Binding-site contacts:
Ligand atom CBE contacts residue LEU27 of chain 1.D at 4.1 Å (hydrophobic).
Ligand atom CAX contacts residue GLU8 of chain 1.D at 4.3 Å.
Ligand atom CBC contacts residue THR28 of chain 1.D at 4.2 Å.
Ligand atom O1 contacts residue VAL15 of chain 1.D at 4.2 Å.
Ligand atom CBD contacts residue LEU10 of chain 1.C at 4.3 Å (hydrophobic).
Ligand atom CBM contacts residue HIS18 of chain 1.D at 3.5 Å.
Ligand atom CBK contacts residue VAL15 of chain 1.D at 3.7 Å (hydrophobic).
Ligand atom CBQ contacts residue VAL15 of chain 1.D at 3.5 Å (hydrophobic).
Ligand atom O3 contacts residue GLN16 of chain 1.D at 4.1 Å.
Ligand atom CAA contacts residue ILE32 of chain 1.D at 4.2 Å (hydrophobic).
Ligand atom C1 contacts residue GLN16 of chain 1.D at 4.4 Å.
Ligand atom CAW contacts residue LEU10 of chain 1.C at 4.4 Å (hydrophobic).
Ligand atom OAP contacts residue VAL98 of chain 1.C at 4.0 Å.
Ligand atom O2 contacts residue GLN16 of chain 1.D at 2.9 Å (h-bond).
Ligand atom CAB contacts residue VAL31 of chain 1.D at 4.1 Å (hydrophobic).
Ligand atom C3 contacts residue GLN16 of chain 1.D at 4.4 Å.
Ligand atom C2 contacts residue GLN16 of chain 1.D at 3.4 Å.
Ligand atom CBT contacts residue GLN16 of chain 1.D at 3.7 Å.
Ligand atom O5 contacts residue VAL15 of chain 1.D at 4.3 Å.
Ligand atom CAA contacts residue LEU10 of chain 1.C at 4.2 Å (hydrophobic).
Ligand atom CBL contacts residue ILE94 of chain 1.C at 3.9 Å (hydrophobic).
Ligand atom O1 contacts residue GLN16 of chain 1.D at 4.1 Å.
Ligand atom C5 contacts residue GLN17 of chain 1.D at 4.3 Å.
Ligand atom CBR contacts residue ILE94 of chain 1.C at 4.1 Å (hydrophobic).
Ligand atom O6 contacts residue GLN17 of chain 1.D at 4.3 Å.
Ligand atom CAB contacts residue ILE6 of chain 1.C at 3.9 Å (hydrophobic).
Ligand atom O5 contacts residue GLN17 of chain 1.D at 4.3 Å.
Ligand atom CAZ contacts residue VAL31 of chain 1.D at 4.2 Å (hydrophobic).
Ligand atom C6 contacts residue SER19 of chain 1.D at 4.4 Å.
Ligand atom CBS contacts residue VAL98 of chain 1.C at 3.9 Å (hydrophobic).
Ligand atom C6 contacts residue HIS18 of chain 1.D at 4.2 Å.
Ligand atom OAI contacts residue HIS18 of chain 1.D at 3.3 Å.
Ligand atom CAW contacts residue VAL31 of chain 1.D at 3.8 Å (hydrophobic).
Ligand atom CBG contacts residue ARG24 of chain 1.D at 4.0 Å.
Ligand atom C6 contacts residue GLN17 of chain 1.D at 3.4 Å.
Ligand atom OBY contacts residue HIS18 of chain 1.D at 4.3 Å.
Ligand atom CAY contacts residue THR28 of chain 1.D at 3.7 Å.
Ligand atom O6 contacts residue HIS18 of chain 1.D at 4.2 Å.
Ligand atom CBC contacts residue THR95 of chain 1.C at 4.3 Å.
Ligand atom CAA contacts residue VAL31 of chain 1.D at 4.4 Å (hydrophobic).

Sequence of chain 1.C:
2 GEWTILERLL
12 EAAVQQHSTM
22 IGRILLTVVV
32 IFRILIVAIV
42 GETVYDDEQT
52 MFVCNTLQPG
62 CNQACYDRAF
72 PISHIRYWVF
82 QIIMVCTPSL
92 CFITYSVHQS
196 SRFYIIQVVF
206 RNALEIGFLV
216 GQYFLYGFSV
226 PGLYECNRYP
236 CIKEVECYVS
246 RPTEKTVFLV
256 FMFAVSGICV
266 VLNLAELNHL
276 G

This protein binds this small molecule.
Small molecule (SMILES): CCCCCCCCCCC(CCCCCCCCCC)(CO[C@@H]1O[C@H](CO)[C@@H](O[C@H]2O[C@H](CO)[C@@H](O)[C@H](O)[C@H]2O)[C@H](O)[C@H]1O)CO[C@@H]1O[C@H](CO)[C@@H](O[C@H]2O[C@H](CO)[C@@H](O)[C@H](O)[C@H]2O)[C@H](O)[C@H]1O

Sequence of chain 1.D:
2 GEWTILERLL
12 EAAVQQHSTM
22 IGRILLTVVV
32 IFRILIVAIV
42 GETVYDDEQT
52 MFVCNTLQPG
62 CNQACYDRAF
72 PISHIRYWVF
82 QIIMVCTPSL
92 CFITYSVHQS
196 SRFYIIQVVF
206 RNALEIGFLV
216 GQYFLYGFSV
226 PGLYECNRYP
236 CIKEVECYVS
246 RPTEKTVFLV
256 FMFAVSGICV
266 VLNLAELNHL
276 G